Binding-site contacts:
Ligand atom FE contacts residue CYS64 of chain 1.M at 2.3 Å.
Ligand atom N1 contacts residue PRO464 of chain 1.M at 3.2 Å.
Ligand atom C2 contacts residue ARG442 of chain 1.M at 3.2 Å.
Ligand atom O3 contacts residue CYS64 of chain 1.M at 4.0 Å.
Ligand atom N2 contacts residue CYS64 of chain 1.M at 3.4 Å.
Ligand atom C1 contacts residue 3NI1 of chain 1.KB at 3.7 Å.
Ligand atom C2 contacts residue 3NI1 of chain 1.KB at 3.8 Å.
Ligand atom FE contacts residue CYS512 of chain 1.M at 2.4 Å.
Ligand atom N1 contacts residue THR465 of chain 1.M at 2.7 Å (h-bond).
Ligand atom C3 contacts residue ALA440 of chain 1.M at 3.7 Å (hydrophobic).
Ligand atom C1 contacts residue ARG442 of chain 1.M at 3.6 Å.
Ligand atom O3 contacts residue CYS512 of chain 1.M at 4.1 Å.
Ligand atom C1 contacts residue CYS512 of chain 1.M at 3.1 Å (hydrophobic).
Ligand atom C3 contacts residue HIS68 of chain 1.M at 3.4 Å.
Ligand atom N1 contacts residue ARG442 of chain 1.M at 3.9 Å.
Ligand atom FE contacts residue CYS509 of chain 1.M at 4.2 Å.
Ligand atom N2 contacts residue ARG442 of chain 1.M at 2.8 Å (salt-bridge).
Ligand atom O3 contacts residue HIS68 of chain 1.M at 3.6 Å.
Ligand atom C3 contacts residue CYS512 of chain 1.M at 3.1 Å (hydrophobic).
Ligand atom C2 contacts residue CYS64 of chain 1.M at 3.1 Å (hydrophobic).
Ligand atom O3 contacts residue ALA440 of chain 1.M at 3.4 Å.
Ligand atom O3 contacts residue LEU445 of chain 1.M at 3.0 Å.
Ligand atom N1 contacts residue CYS509 of chain 1.M at 3.8 Å.
Ligand atom N2 contacts residue ALA440 of chain 1.M at 3.0 Å.
Ligand atom C3 contacts residue PRO464 of chain 1.M at 3.4 Å (hydrophobic).
Ligand atom FE contacts residue 3NI1 of chain 1.KB at 2.7 Å.
Ligand atom FE contacts residue ARG442 of chain 1.M at 4.0 Å.
Ligand atom C2 contacts residue ALA440 of chain 1.M at 3.4 Å (hydrophobic).
Ligand atom C1 contacts residue PRO464 of chain 1.M at 3.4 Å (hydrophobic).
Ligand atom C2 contacts residue PRO464 of chain 1.M at 4.0 Å (hydrophobic).
Ligand atom C1 contacts residue THR465 of chain 1.M at 3.7 Å.
Ligand atom C1 contacts residue CYS64 of chain 1.M at 4.2 Å (hydrophobic).
Ligand atom N1 contacts residue THR463 of chain 1.M at 4.2 Å.
Ligand atom C3 contacts residue LEU445 of chain 1.M at 3.9 Å (hydrophobic).
Ligand atom C3 contacts residue CYS64 of chain 1.M at 3.2 Å (hydrophobic).
Ligand atom FE contacts residue HIS68 of chain 1.M at 4.2 Å.
Ligand atom C1 contacts residue CYS509 of chain 1.M at 3.7 Å (hydrophobic).
Ligand atom O3 contacts residue PRO464 of chain 1.M at 3.1 Å.
Ligand atom N1 contacts residue CYS512 of chain 1.M at 3.4 Å.
Ligand atom N2 contacts residue ALA441 of chain 1.M at 3.2 Å (h-bond).

A small-molecule ligand and the protein it binds are described below.
Small molecule (SMILES): N#C[Fe](=C=O)C#N

Sequence of chain 1.M:
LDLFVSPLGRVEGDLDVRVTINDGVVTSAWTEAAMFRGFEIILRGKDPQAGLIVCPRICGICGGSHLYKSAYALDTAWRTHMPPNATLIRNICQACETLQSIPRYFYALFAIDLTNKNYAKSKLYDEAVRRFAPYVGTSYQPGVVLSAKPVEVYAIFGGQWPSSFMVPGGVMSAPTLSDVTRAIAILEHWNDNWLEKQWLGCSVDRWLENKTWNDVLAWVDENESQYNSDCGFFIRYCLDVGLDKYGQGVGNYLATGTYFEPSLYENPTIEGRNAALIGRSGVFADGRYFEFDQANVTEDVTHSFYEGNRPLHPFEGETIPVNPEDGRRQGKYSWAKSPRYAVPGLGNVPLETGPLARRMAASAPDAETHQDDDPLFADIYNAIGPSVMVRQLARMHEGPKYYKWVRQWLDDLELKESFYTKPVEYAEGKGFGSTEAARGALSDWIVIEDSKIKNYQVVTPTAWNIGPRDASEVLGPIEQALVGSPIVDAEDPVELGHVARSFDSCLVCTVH